Sequence of chain 29.D:
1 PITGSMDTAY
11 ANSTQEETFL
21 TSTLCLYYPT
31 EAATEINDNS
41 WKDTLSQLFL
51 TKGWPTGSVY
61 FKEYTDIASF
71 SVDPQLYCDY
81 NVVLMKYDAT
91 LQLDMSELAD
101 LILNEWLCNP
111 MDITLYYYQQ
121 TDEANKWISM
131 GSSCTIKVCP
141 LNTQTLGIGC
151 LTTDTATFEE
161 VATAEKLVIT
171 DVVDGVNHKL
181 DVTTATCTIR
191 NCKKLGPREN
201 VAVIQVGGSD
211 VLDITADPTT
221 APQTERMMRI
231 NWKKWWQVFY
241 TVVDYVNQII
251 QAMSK

Binding-site contacts:
Ligand atom C5 contacts residue ASN12 of chain 29.D at 4.1 Å.
Ligand atom O7 contacts residue ASN12 of chain 29.D at 3.6 Å.
Ligand atom C1 contacts residue ASN12 of chain 29.D at 2.2 Å.
Ligand atom O5 contacts residue ASN12 of chain 29.D at 2.7 Å (h-bond).
Ligand atom C2 contacts residue ASN12 of chain 29.D at 3.3 Å.
Ligand atom C7 contacts residue ASN12 of chain 29.D at 3.9 Å.
Ligand atom N2 contacts residue ASN12 of chain 29.D at 3.8 Å.

The protein below binds the small molecule below.
Small molecule (SMILES): CC(=O)N[C@H]1[C@H](O[C@H]2[C@H](O)[C@@H](NC(C)=O)CO[C@@H]2CO)O[C@H](CO)[C@@H](O)[C@@H]1O